Sequence of chain 1.C:
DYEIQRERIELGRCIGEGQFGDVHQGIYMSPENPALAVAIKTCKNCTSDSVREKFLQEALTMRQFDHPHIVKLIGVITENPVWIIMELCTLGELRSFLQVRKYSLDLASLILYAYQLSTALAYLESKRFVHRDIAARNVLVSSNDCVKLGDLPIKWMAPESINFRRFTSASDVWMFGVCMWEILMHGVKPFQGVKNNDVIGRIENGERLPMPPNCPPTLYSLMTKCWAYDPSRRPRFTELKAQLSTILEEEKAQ

A protein and the small-molecule ligand that binds it are described below.
Small molecule (SMILES): O=C1Cc2cc(Nc3ncc(C(F)(F)F)c(NCc4cccnc4)n3)ccc2N1

Binding-site contacts:
Ligand atom C9 contacts residue LEU94 of chain 1.C at 3.8 Å (hydrophobic).
Ligand atom C11 contacts residue CYS95 of chain 1.C at 3.7 Å (hydrophobic).
Ligand atom C11 contacts residue GLU93 of chain 1.C at 3.6 Å.
Ligand atom C12 contacts residue LEU146 of chain 1.C at 3.4 Å (hydrophobic).
Ligand atom C6 contacts residue ILE21 of chain 1.C at 3.7 Å (hydrophobic).
Ligand atom F18 contacts residue VAL77 of chain 1.C at 3.7 Å.
Ligand atom F18 contacts residue GLU93 of chain 1.C at 3.8 Å.
Ligand atom F16 contacts residue MET92 of chain 1.C at 3.6 Å.
Ligand atom N14 contacts residue ILE21 of chain 1.C at 3.5 Å.
Ligand atom C20 contacts residue LEU94 of chain 1.C at 3.8 Å (hydrophobic).
Ligand atom O28 contacts residue ILE21 of chain 1.C at 3.5 Å (h-bond).
Ligand atom F18 contacts residue MET92 of chain 1.C at 3.3 Å.
Ligand atom C20 contacts residue CYS95 of chain 1.C at 3.2 Å (hydrophobic).
Ligand atom C25 contacts residue ILE21 of chain 1.C at 2.9 Å (hydrophobic).
Ligand atom C19 contacts residue GLY98 of chain 1.C at 3.8 Å.
Ligand atom N10 contacts residue CYS95 of chain 1.C at 2.9 Å (h-bond).
Ligand atom C21 contacts residue CYS95 of chain 1.C at 3.4 Å (hydrophobic).
Ligand atom C3 contacts residue LEU146 of chain 1.C at 3.6 Å (hydrophobic).
Ligand atom C9 contacts residue CYS95 of chain 1.C at 3.8 Å (hydrophobic).
Ligand atom C4 contacts residue LEU146 of chain 1.C at 3.9 Å (hydrophobic).
Ligand atom C2 contacts residue LEU146 of chain 1.C at 3.8 Å (hydrophobic).
Ligand atom F16 contacts residue ALA45 of chain 1.C at 3.3 Å.
Ligand atom C4 contacts residue ARG143 of chain 1.C at 3.5 Å.
Ligand atom C20 contacts residue GLY98 of chain 1.C at 3.6 Å.
Ligand atom C13 contacts residue LEU146 of chain 1.C at 3.7 Å (hydrophobic).
Ligand atom N29 contacts residue LEU94 of chain 1.C at 3.5 Å.
Ligand atom C12 contacts residue ALA45 of chain 1.C at 3.6 Å (hydrophobic).
Ligand atom C3 contacts residue ARG143 of chain 1.C at 3.8 Å.
Ligand atom C23 contacts residue ILE21 of chain 1.C at 3.8 Å (hydrophobic).
Ligand atom C21 contacts residue GLY98 of chain 1.C at 3.6 Å.
Ligand atom C22 contacts residue GLY98 of chain 1.C at 3.7 Å.
Ligand atom C24 contacts residue ILE21 of chain 1.C at 3.7 Å (hydrophobic).
Ligand atom C7 contacts residue VAL29 of chain 1.C at 3.8 Å (hydrophobic).
Ligand atom C11 contacts residue LEU146 of chain 1.C at 3.3 Å (hydrophobic).
Ligand atom C21 contacts residue ILE21 of chain 1.C at 3.8 Å (hydrophobic).
Ligand atom C22 contacts residue ILE21 of chain 1.C at 3.8 Å (hydrophobic).
Ligand atom F17 contacts residue LEU146 of chain 1.C at 3.6 Å.
Ligand atom N29 contacts residue CYS95 of chain 1.C at 2.8 Å (h-bond).
Ligand atom C26 contacts residue ILE21 of chain 1.C at 3.3 Å (hydrophobic).
Ligand atom N10 contacts residue LEU146 of chain 1.C at 3.6 Å.